A protein and the small-molecule ligand that binds it are described below.
Small molecule (SMILES): CCOc1nc(C(=O)NCC(=O)O)c(O)c2ccc(Oc3c(C)cc(C(=O)c4cc(C)cc(C)c4)cc3C)cc12

Sequence of chain 1.A:
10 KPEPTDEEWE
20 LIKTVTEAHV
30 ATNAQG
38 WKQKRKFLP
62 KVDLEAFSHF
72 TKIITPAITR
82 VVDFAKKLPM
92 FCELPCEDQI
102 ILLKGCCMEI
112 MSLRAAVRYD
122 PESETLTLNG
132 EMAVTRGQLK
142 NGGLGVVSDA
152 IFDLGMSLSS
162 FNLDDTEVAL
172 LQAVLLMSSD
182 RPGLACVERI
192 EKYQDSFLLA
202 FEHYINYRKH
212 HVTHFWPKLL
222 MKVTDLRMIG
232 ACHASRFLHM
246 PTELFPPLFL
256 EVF

Binding-site contacts:
Ligand atom C31 contacts residue HIS234 of chain 1.A at 3.2 Å.
Ligand atom C13 contacts residue ARG81 of chain 1.A at 3.1 Å.
Ligand atom O29 contacts residue PHE68 of chain 1.A at 3.0 Å.
Ligand atom O4 contacts residue ALA78 of chain 1.A at 3.6 Å.
Ligand atom C28 contacts residue PHE254 of chain 1.A at 3.6 Å (hydrophobic).
Ligand atom N1 contacts residue MET112 of chain 1.A at 3.0 Å (h-bond).
Ligand atom C11 contacts residue MET112 of chain 1.A at 3.7 Å (hydrophobic).
Ligand atom C6 contacts residue ILE75 of chain 1.A at 3.3 Å (hydrophobic).
Ligand atom C30 contacts residue ARG237 of chain 1.A at 3.7 Å.
Ligand atom C13 contacts residue ARG115 of chain 1.A at 3.5 Å.
Ligand atom C7 contacts residue ILE75 of chain 1.A at 3.5 Å (hydrophobic).
Ligand atom C12 contacts residue ARG115 of chain 1.A at 3.5 Å.
Ligand atom O29 contacts residue PHE254 of chain 1.A at 3.4 Å.
Ligand atom C29 contacts residue LEU140 of chain 1.A at 3.5 Å (hydrophobic).
Ligand atom C27 contacts residue HIS234 of chain 1.A at 3.7 Å.
Ligand atom C26 contacts residue PHE71 of chain 1.A at 3.4 Å (hydrophobic).
Ligand atom O6 contacts residue SER113 of chain 1.A at 3.7 Å.
Ligand atom O4 contacts residue LEU129 of chain 1.A at 3.6 Å.
Ligand atom C27 contacts residue ILE75 of chain 1.A at 3.4 Å (hydrophobic).
Ligand atom O3 contacts residue ARG115 of chain 1.A at 3.4 Å (salt-bridge).
Ligand atom O29 contacts residue PHE250 of chain 1.A at 3.5 Å.
Ligand atom C12 contacts residue ARG81 of chain 1.A at 3.6 Å.
Ligand atom O1 contacts residue LEU129 of chain 1.A at 3.4 Å.
Ligand atom O5 contacts residue LEU145 of chain 1.A at 3.6 Å.
Ligand atom O1 contacts residue THR128 of chain 1.A at 3.6 Å.
Ligand atom O2 contacts residue ARG81 of chain 1.A at 2.7 Å (salt-bridge).
Ligand atom C1 contacts residue SER113 of chain 1.A at 3.4 Å.
Ligand atom O3 contacts residue ALA78 of chain 1.A at 3.5 Å (h-bond).
Ligand atom C24 contacts residue GLY144 of chain 1.A at 3.7 Å.
Ligand atom O2 contacts residue ARG115 of chain 1.A at 3.3 Å (salt-bridge).
Ligand atom O3 contacts residue ARG81 of chain 1.A at 3.6 Å (salt-bridge).
Ligand atom C23 contacts residue ARG237 of chain 1.A at 3.2 Å.
Ligand atom C3 contacts residue MET112 of chain 1.A at 3.7 Å (hydrophobic).
Ligand atom O4 contacts residue ASN130 of chain 1.A at 3.4 Å (h-bond).
Ligand atom C5 contacts residue ILE75 of chain 1.A at 3.7 Å (hydrophobic).
Ligand atom C23 contacts residue GLY144 of chain 1.A at 3.7 Å.
Ligand atom C31 contacts residue ARG237 of chain 1.A at 3.4 Å.
Ligand atom C30 contacts residue HIS240 of chain 1.A at 3.6 Å.
Ligand atom C25 contacts residue PHE68 of chain 1.A at 3.2 Å (hydrophobic).
Ligand atom O1 contacts residue ASN130 of chain 1.A at 3.4 Å (h-bond).